Binding-site contacts:
Ligand atom C1 contacts residue ASP777 of chain 1.C at 4.0 Å.
Ligand atom C1 contacts residue ASN690 of chain 1.B at 1.4 Å.
Ligand atom C7 contacts residue ASN690 of chain 1.B at 3.3 Å.
Ligand atom O6 contacts residue ASP777 of chain 1.C at 4.2 Å.
Ligand atom C3 contacts residue ASN690 of chain 1.B at 3.8 Å.
Ligand atom O7 contacts residue ASN690 of chain 1.B at 3.4 Å (h-bond).
Ligand atom C8 contacts residue ASN690 of chain 1.B at 4.4 Å.
Ligand atom O5 contacts residue ASN690 of chain 1.B at 2.4 Å (h-bond).
Ligand atom C8 contacts residue GLY1112 of chain 1.B at 3.5 Å.
Ligand atom O5 contacts residue ASP777 of chain 1.C at 3.6 Å (salt-bridge).
Ligand atom N2 contacts residue ASN690 of chain 1.B at 2.9 Å (h-bond).
Ligand atom C2 contacts residue ASN690 of chain 1.B at 2.4 Å.
Ligand atom C5 contacts residue ASN690 of chain 1.B at 3.7 Å.
Ligand atom C4 contacts residue ASN690 of chain 1.B at 4.2 Å.

This small molecule binds to this protein.
Small molecule (SMILES): CC(=O)N[C@@H]1[C@@H](O)[C@H](O)[C@@H](CO)O[C@H]1O

Sequence of chain 1.B:
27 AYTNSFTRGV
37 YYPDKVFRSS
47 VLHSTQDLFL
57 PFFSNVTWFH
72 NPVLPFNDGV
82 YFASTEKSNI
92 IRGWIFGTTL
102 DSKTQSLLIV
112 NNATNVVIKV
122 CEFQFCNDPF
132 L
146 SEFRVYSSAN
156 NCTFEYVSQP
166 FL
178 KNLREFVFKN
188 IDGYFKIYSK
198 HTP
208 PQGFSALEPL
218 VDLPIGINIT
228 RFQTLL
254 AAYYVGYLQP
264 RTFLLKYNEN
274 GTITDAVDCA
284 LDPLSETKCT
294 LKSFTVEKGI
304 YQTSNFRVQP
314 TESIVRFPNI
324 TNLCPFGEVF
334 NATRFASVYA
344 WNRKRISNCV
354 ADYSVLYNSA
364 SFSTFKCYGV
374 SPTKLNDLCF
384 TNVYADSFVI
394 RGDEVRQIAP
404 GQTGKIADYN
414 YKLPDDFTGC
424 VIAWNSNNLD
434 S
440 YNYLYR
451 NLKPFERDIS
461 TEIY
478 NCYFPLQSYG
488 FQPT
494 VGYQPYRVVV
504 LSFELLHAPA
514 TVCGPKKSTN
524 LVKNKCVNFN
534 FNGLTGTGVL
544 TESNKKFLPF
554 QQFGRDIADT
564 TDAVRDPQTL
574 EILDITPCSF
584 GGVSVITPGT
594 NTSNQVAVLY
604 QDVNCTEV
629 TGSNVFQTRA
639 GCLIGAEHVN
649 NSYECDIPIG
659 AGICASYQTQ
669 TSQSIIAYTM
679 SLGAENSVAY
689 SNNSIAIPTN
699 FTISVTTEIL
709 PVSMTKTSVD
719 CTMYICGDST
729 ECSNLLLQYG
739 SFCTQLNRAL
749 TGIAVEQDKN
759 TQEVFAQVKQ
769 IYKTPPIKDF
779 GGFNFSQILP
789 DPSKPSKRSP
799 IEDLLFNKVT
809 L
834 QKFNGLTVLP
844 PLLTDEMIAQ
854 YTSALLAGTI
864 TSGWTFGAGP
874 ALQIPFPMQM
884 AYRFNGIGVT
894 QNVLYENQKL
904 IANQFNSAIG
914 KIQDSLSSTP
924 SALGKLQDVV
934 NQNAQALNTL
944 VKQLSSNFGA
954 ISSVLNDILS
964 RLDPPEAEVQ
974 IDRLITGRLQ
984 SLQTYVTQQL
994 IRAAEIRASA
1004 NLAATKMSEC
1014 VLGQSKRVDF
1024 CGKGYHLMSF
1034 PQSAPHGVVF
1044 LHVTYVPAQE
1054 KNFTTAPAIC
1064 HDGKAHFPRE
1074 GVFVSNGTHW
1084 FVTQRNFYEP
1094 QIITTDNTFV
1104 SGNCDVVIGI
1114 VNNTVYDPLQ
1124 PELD

Sequence of chain 1.C:
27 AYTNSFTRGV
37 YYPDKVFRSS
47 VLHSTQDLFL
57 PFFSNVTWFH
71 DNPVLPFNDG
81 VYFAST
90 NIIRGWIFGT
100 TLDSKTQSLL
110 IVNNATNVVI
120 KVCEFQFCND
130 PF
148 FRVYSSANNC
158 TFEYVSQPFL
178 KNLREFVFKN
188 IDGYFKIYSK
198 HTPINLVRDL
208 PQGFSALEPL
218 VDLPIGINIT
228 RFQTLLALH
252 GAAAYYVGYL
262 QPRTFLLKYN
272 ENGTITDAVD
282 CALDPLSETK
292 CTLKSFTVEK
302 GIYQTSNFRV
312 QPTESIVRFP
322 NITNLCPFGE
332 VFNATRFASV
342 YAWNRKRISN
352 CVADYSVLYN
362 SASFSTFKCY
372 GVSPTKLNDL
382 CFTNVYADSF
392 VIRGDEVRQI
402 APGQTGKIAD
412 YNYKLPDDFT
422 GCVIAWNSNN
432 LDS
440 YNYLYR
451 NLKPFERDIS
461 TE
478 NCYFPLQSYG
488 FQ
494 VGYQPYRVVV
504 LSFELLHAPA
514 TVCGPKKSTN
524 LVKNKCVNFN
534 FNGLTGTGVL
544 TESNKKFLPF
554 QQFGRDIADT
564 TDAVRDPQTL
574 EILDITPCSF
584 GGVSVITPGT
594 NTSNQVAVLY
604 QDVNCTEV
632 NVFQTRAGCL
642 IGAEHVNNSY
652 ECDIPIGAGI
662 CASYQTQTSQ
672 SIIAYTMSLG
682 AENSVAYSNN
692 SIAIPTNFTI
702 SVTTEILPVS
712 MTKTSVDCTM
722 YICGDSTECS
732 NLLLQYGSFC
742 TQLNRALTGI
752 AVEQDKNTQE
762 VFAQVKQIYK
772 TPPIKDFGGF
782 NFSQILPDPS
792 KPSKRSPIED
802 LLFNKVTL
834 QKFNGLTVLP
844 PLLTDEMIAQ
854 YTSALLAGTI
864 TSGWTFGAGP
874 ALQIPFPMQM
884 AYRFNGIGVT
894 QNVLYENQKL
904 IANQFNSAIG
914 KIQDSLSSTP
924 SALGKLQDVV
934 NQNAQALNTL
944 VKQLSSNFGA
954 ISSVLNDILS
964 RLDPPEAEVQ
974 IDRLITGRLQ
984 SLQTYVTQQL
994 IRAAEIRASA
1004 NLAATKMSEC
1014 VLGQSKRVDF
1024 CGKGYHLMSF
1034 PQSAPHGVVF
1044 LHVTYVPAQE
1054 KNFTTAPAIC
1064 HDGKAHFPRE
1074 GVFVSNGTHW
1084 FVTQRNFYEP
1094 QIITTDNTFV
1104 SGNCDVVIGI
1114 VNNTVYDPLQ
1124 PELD